Binding-site contacts:
Ligand atom C3 contacts residue TYR514 of chain 1.A at 4.2 Å (hydrophobic).
Ligand atom N2 contacts residue ASN488 of chain 1.A at 2.8 Å (h-bond).
Ligand atom C1 contacts residue ASN512 of chain 1.A at 3.9 Å.
Ligand atom C4 contacts residue ASN488 of chain 1.A at 4.2 Å.
Ligand atom C8 contacts residue TYR514 of chain 1.A at 3.9 Å (hydrophobic).
Ligand atom C8 contacts residue LYS323 of chain 1.A at 4.0 Å.
Ligand atom C2 contacts residue TYR514 of chain 1.A at 4.2 Å (hydrophobic).
Ligand atom O7 contacts residue TYR514 of chain 1.A at 3.3 Å.
Ligand atom N2 contacts residue TYR514 of chain 1.A at 3.2 Å.
Ligand atom C3 contacts residue ASN488 of chain 1.A at 3.7 Å.
Ligand atom C1 contacts residue TYR514 of chain 1.A at 3.9 Å (hydrophobic).
Ligand atom C1 contacts residue ASN488 of chain 1.A at 1.4 Å.
Ligand atom O6 contacts residue ASN512 of chain 1.A at 4.1 Å.
Ligand atom C6 contacts residue ASN512 of chain 1.A at 3.3 Å.
Ligand atom O6 contacts residue TYR510 of chain 1.A at 4.3 Å.
Ligand atom C5 contacts residue ASN512 of chain 1.A at 3.3 Å.
Ligand atom O5 contacts residue ASN488 of chain 1.A at 2.3 Å (h-bond).
Ligand atom C7 contacts residue TYR514 of chain 1.A at 3.2 Å (hydrophobic).
Ligand atom O6 contacts residue ASN488 of chain 1.A at 4.5 Å.
Ligand atom C7 contacts residue ASN488 of chain 1.A at 4.1 Å.
Ligand atom C2 contacts residue ASN488 of chain 1.A at 2.4 Å.
Ligand atom C5 contacts residue ASN488 of chain 1.A at 3.6 Å.
Ligand atom O5 contacts residue ASN512 of chain 1.A at 3.6 Å.

This protein binds this small molecule.
Small molecule (SMILES): CC(=O)N[C@@H]1[C@@H](O)[C@H](O)[C@@H](CO)O[C@H]1O

Sequence of chain 1.A:
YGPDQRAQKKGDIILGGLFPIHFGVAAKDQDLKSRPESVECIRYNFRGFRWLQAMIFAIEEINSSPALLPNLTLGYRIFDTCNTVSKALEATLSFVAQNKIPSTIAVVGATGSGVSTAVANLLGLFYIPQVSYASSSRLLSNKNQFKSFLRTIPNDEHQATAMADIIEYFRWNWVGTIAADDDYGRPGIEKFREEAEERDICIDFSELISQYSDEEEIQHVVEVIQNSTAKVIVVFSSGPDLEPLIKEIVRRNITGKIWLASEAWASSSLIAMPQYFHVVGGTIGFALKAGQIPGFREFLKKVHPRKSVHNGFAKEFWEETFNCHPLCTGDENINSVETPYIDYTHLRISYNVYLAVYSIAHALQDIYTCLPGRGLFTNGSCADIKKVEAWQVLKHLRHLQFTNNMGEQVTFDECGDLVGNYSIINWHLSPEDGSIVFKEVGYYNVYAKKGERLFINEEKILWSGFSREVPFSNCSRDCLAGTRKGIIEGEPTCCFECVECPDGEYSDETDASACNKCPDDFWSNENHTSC